Sequence of chain 1.C:
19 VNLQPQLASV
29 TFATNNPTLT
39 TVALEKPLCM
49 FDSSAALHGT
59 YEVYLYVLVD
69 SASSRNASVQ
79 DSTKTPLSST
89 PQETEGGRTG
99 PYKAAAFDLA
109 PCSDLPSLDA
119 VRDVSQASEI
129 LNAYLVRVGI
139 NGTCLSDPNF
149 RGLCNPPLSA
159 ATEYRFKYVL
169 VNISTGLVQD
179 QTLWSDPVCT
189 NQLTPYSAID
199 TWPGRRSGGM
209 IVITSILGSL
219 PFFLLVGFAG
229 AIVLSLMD

A small-molecule ligand and the protein it binds are described below.
Small molecule (SMILES): CC(=O)N[C@H]1[C@H](O[C@H]2[C@H](O)[C@@H](NC(C)=O)CO[C@@H]2CO)O[C@H](CO)[C@@H](O)[C@@H]1O

Binding-site contacts:
Ligand atom C4 contacts residue ASN170 of chain 1.C at 4.3 Å.
Ligand atom C8 contacts residue HIS56 of chain 1.C at 4.5 Å.
Ligand atom O7 contacts residue ASN170 of chain 1.C at 3.2 Å (h-bond).
Ligand atom C8 contacts residue ASN170 of chain 1.C at 3.6 Å.
Ligand atom O5 contacts residue ASN170 of chain 1.C at 2.4 Å (h-bond).
Ligand atom C8 contacts residue TYR59 of chain 1.C at 3.2 Å (hydrophobic).
Ligand atom O5 contacts residue GLN177 of chain 1.C at 4.0 Å.
Ligand atom O7 contacts residue TYR59 of chain 1.C at 2.6 Å (h-bond).
Ligand atom C7 contacts residue TYR59 of chain 1.C at 3.5 Å (hydrophobic).
Ligand atom C1 contacts residue GLN177 of chain 1.C at 4.0 Å.
Ligand atom C8 contacts residue THR58 of chain 1.C at 3.4 Å.
Ligand atom C2 contacts residue ASN170 of chain 1.C at 2.5 Å.
Ligand atom C1 contacts residue THR173 of chain 1.C at 4.0 Å.
Ligand atom C8 contacts residue GLY57 of chain 1.C at 3.8 Å.
Ligand atom C3 contacts residue ASN170 of chain 1.C at 3.8 Å.
Ligand atom N2 contacts residue TYR59 of chain 1.C at 4.4 Å.
Ligand atom O7 contacts residue GLN177 of chain 1.C at 4.4 Å.
Ligand atom C5 contacts residue THR173 of chain 1.C at 4.1 Å.
Ligand atom C7 contacts residue ASN170 of chain 1.C at 3.2 Å.
Ligand atom C1 contacts residue ASN170 of chain 1.C at 1.5 Å.
Ligand atom C5 contacts residue ASN170 of chain 1.C at 3.7 Å.
Ligand atom C8 contacts residue THR173 of chain 1.C at 4.1 Å.
Ligand atom N2 contacts residue ASN170 of chain 1.C at 3.0 Å (h-bond).
Ligand atom O5 contacts residue THR173 of chain 1.C at 4.1 Å.